The protein below binds the small molecule below.
Small molecule (SMILES): O=C(O)[C@@H]1O[C@@H](O[C@H]2[C@H](O)[C@@H](NS(=O)(=O)O)[C@@H](O)O[C@@H]2COS(=O)(=O)O)[C@H](OS(=O)(=O)O)[C@@H](O)[C@@H]1O[C@H]1O[C@H](COS(=O)(=O)O)[C@@H](O)[C@H](O)[C@H]1NS(=O)(=O)O

Sequence of chain 33.A:
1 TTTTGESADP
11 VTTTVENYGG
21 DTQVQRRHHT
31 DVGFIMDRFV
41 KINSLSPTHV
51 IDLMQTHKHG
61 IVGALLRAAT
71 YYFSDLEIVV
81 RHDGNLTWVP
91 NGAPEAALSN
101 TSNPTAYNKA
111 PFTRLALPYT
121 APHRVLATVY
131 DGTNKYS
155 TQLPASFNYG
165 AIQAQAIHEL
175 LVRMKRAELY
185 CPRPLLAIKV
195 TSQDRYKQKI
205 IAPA

Sequence of chain 32.C:
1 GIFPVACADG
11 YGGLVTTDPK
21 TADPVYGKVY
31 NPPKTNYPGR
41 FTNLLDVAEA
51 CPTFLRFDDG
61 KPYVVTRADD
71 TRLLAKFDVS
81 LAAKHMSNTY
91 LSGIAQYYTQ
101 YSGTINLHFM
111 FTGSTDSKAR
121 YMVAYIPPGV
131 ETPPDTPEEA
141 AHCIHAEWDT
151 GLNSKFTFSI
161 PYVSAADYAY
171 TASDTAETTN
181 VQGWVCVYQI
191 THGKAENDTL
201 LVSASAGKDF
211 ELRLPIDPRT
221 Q

Sequence of chain 33.B:
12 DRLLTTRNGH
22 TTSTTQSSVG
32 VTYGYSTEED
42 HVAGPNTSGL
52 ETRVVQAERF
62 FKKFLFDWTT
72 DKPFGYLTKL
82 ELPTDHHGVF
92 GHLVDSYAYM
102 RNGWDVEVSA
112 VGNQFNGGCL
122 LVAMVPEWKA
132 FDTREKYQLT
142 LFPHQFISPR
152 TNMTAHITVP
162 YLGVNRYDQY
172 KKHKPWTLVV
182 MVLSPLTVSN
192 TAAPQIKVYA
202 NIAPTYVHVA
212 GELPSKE

Binding-site contacts:
Ligand atom O6S contacts residue LYS193 of chain 33.A at 3.4 Å.
Ligand atom O3 contacts residue LYS193 of chain 33.A at 2.8 Å (salt-bridge).
Ligand atom O2S contacts residue ARG56 of chain 32.C at 4.1 Å.
Ligand atom C1 contacts residue ASP133 of chain 33.B at 4.0 Å.
Ligand atom O5 contacts residue LYS193 of chain 33.A at 3.6 Å.
Ligand atom O6S contacts residue ARG56 of chain 32.C at 3.7 Å.
Ligand atom O5S contacts residue ARG56 of chain 32.C at 3.6 Å (salt-bridge).
Ligand atom S2 contacts residue ARG56 of chain 32.C at 3.4 Å (salt-bridge).
Ligand atom O6 contacts residue ARG135 of chain 33.B at 3.6 Å.
Ligand atom S2 contacts residue ASN88 of chain 32.C at 4.0 Å.
Ligand atom C6 contacts residue ARG135 of chain 33.B at 3.8 Å.
Ligand atom O6B contacts residue LYS193 of chain 33.A at 4.1 Å.
Ligand atom C3 contacts residue ARG56 of chain 32.C at 3.9 Å.
Ligand atom O6S contacts residue ASN88 of chain 32.C at 3.9 Å.
Ligand atom O2S contacts residue ASP58 of chain 32.C at 2.3 Å (salt-bridge).
Ligand atom O5S contacts residue ASN88 of chain 32.C at 3.0 Å (h-bond).
Ligand atom N2 contacts residue ARG56 of chain 32.C at 3.9 Å.
Ligand atom S1 contacts residue ASP58 of chain 32.C at 3.7 Å.
Ligand atom O3S contacts residue THR134 of chain 33.B at 3.3 Å (h-bond).
Ligand atom O2S contacts residue ASP59 of chain 32.C at 3.2 Å.
Ligand atom S1 contacts residue ASP59 of chain 32.C at 3.7 Å.
Ligand atom O1S contacts residue ASP58 of chain 32.C at 4.1 Å.
Ligand atom O6S contacts residue ARG135 of chain 33.B at 3.7 Å.
Ligand atom O4S contacts residue ARG56 of chain 32.C at 2.5 Å (salt-bridge).
Ligand atom O3 contacts residue ARG56 of chain 32.C at 3.9 Å.
Ligand atom C3 contacts residue LYS193 of chain 33.A at 3.6 Å.
Ligand atom C5 contacts residue ARG135 of chain 33.B at 4.1 Å.
Ligand atom O3 contacts residue ASP59 of chain 32.C at 4.0 Å.
Ligand atom O4 contacts residue THR195 of chain 33.A at 3.7 Å.
Ligand atom C4 contacts residue LYS193 of chain 33.A at 3.4 Å.
Ligand atom O3S contacts residue LYS193 of chain 33.A at 3.1 Å (salt-bridge).
Ligand atom C2 contacts residue LYS193 of chain 33.A at 3.6 Å.
Ligand atom O1S contacts residue ASP59 of chain 32.C at 3.0 Å.
Ligand atom O5 contacts residue ARG135 of chain 33.B at 3.2 Å.
Ligand atom O5S contacts residue ARG135 of chain 33.B at 3.6 Å.
Ligand atom C5 contacts residue THR134 of chain 33.B at 3.9 Å.
Ligand atom S2 contacts residue ARG135 of chain 33.B at 4.0 Å.
Ligand atom O6 contacts residue LYS193 of chain 33.A at 3.5 Å.
Ligand atom C6 contacts residue THR134 of chain 33.B at 3.5 Å.
Ligand atom O1 contacts residue ASP133 of chain 33.B at 4.1 Å.